Binding-site contacts:
Ligand atom C1' contacts residue VAL63 of chain 1.B at 4.0 Å (hydrophobic).
Ligand atom C5 contacts residue VAL43 of chain 1.B at 3.7 Å (hydrophobic).
Ligand atom O2 contacts residue GLU39 of chain 1.B at 3.4 Å (salt-bridge).
Ligand atom C6 contacts residue VAL63 of chain 1.B at 4.0 Å (hydrophobic).
Ligand atom O2' contacts residue ARG71 of chain 1.B at 3.1 Å (salt-bridge).
Ligand atom C5 contacts residue ARG71 of chain 1.B at 4.1 Å.
Ligand atom C6 contacts residue ALA67 of chain 1.B at 4.3 Å (hydrophobic).
Ligand atom C6 contacts residue GLU39 of chain 1.B at 4.4 Å.
Ligand atom C3 contacts residue HIS42 of chain 1.B at 3.5 Å.
Ligand atom C5 contacts residue GLU39 of chain 1.B at 4.3 Å.
Ligand atom C2 contacts residue HIS42 of chain 1.B at 4.5 Å.
Ligand atom C1 contacts residue GLN61 of chain 1.B at 3.9 Å.
Ligand atom O1' contacts residue VAL63 of chain 1.B at 4.4 Å.
Ligand atom C4 contacts residue HIS42 of chain 1.B at 4.0 Å.
Ligand atom C2 contacts residue GLN61 of chain 1.B at 3.7 Å.
Ligand atom C4 contacts residue VAL43 of chain 1.B at 3.2 Å (hydrophobic).
Ligand atom C3 contacts residue GLN61 of chain 1.B at 3.6 Å.
Ligand atom C6 contacts residue ARG71 of chain 1.B at 3.9 Å.
Ligand atom O2' contacts residue VAL63 of chain 1.B at 3.7 Å.
Ligand atom O1' contacts residue GLU39 of chain 1.B at 3.6 Å.
Ligand atom C1' contacts residue ARG71 of chain 1.B at 3.9 Å.
Ligand atom C6 contacts residue GLN61 of chain 1.B at 3.9 Å.
Ligand atom C1 contacts residue GLU39 of chain 1.B at 3.9 Å.
Ligand atom C3 contacts residue GLU39 of chain 1.B at 3.4 Å.
Ligand atom C1' contacts residue GLU39 of chain 1.B at 4.1 Å.
Ligand atom O2 contacts residue GLN61 of chain 1.B at 3.6 Å.
Ligand atom C4 contacts residue GLN61 of chain 1.B at 4.0 Å.
Ligand atom C1 contacts residue ARG71 of chain 1.B at 4.2 Å.
Ligand atom C6 contacts residue VAL68 of chain 1.B at 4.5 Å (hydrophobic).
Ligand atom C4 contacts residue GLU39 of chain 1.B at 3.3 Å.
Ligand atom O2' contacts residue ALA67 of chain 1.B at 3.8 Å.
Ligand atom C3 contacts residue VAL43 of chain 1.B at 4.3 Å (hydrophobic).
Ligand atom C5 contacts residue GLN61 of chain 1.B at 3.9 Å.
Ligand atom C5 contacts residue VAL68 of chain 1.B at 4.2 Å (hydrophobic).
Ligand atom C2 contacts residue GLU39 of chain 1.B at 3.4 Å.

A small-molecule ligand and the protein it binds are described below.
Small molecule (SMILES): O=C(O)c1ccccc1O

Sequence of chain 1.B:
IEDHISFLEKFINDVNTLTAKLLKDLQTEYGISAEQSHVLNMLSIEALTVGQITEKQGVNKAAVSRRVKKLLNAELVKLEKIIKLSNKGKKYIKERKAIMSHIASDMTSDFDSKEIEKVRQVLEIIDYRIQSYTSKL